The small molecule below binds the protein below.
Small molecule (SMILES): Cc1ccccc1OCC(=O)Nc1ccc2[nH]nnc2c1

Binding-site contacts:
Ligand atom O contacts residue PHE191 of chain 1.A at 3.8 Å.
Ligand atom C7 contacts residue PHE191 of chain 1.A at 3.7 Å (hydrophobic).
Ligand atom C2 contacts residue PHE191 of chain 1.A at 3.6 Å (hydrophobic).
Ligand atom N3 contacts residue SO41 of chain 1.C at 2.7 Å (h-bond).
Ligand atom C8 contacts residue PHE191 of chain 1.A at 3.8 Å (hydrophobic).
Ligand atom C2 contacts residue ILE214 of chain 1.A at 3.5 Å (hydrophobic).
Ligand atom C1 contacts residue PHE191 of chain 1.A at 3.7 Å (hydrophobic).
Ligand atom C3 contacts residue PHE243 of chain 1.A at 3.8 Å (hydrophobic).
Ligand atom C14 contacts residue SO41 of chain 1.C at 3.6 Å.
Ligand atom N1 contacts residue TRP51 of chain 1.A at 3.5 Å.
Ligand atom C contacts residue PRO210 of chain 1.A at 3.6 Å (hydrophobic).
Ligand atom C11 contacts residue TRP51 of chain 1.A at 3.5 Å (hydrophobic).
Ligand atom O1 contacts residue TRP51 of chain 1.A at 3.4 Å.
Ligand atom C4 contacts residue PHE242 of chain 1.A at 3.2 Å (hydrophobic).
Ligand atom N contacts residue TRP51 of chain 1.A at 3.7 Å.
Ligand atom C4 contacts residue THR159 of chain 1.A at 3.8 Å.
Ligand atom C6 contacts residue PHE191 of chain 1.A at 3.6 Å (hydrophobic).
Ligand atom C10 contacts residue ALA265 of chain 1.A at 3.7 Å (hydrophobic).
Ligand atom C2 contacts residue PHE243 of chain 1.A at 3.7 Å (hydrophobic).
Ligand atom C contacts residue PHE191 of chain 1.A at 3.7 Å (hydrophobic).
Ligand atom N2 contacts residue SO41 of chain 1.C at 3.7 Å.
Ligand atom C12 contacts residue TRP51 of chain 1.A at 3.5 Å (hydrophobic).
Ligand atom C3 contacts residue ILE214 of chain 1.A at 3.4 Å (hydrophobic).
Ligand atom C14 contacts residue TRP51 of chain 1.A at 3.7 Å (hydrophobic).
Ligand atom O1 contacts residue SO41 of chain 1.C at 3.4 Å (h-bond).
Ligand atom C5 contacts residue THR159 of chain 1.A at 3.7 Å.
Ligand atom O contacts residue TYR52 of chain 1.A at 3.5 Å.
Ligand atom C12 contacts residue ALA265 of chain 1.A at 3.6 Å (hydrophobic).
Ligand atom C5 contacts residue PHE191 of chain 1.A at 3.7 Å (hydrophobic).
Ligand atom C13 contacts residue SO41 of chain 1.C at 3.5 Å.
Ligand atom C4 contacts residue PHE191 of chain 1.A at 3.8 Å (hydrophobic).
Ligand atom N contacts residue PHE191 of chain 1.A at 3.7 Å.
Ligand atom C11 contacts residue ALA265 of chain 1.A at 3.6 Å (hydrophobic).
Ligand atom C9 contacts residue TRP51 of chain 1.A at 3.6 Å (hydrophobic).
Ligand atom C13 contacts residue TRP51 of chain 1.A at 3.7 Å (hydrophobic).
Ligand atom O1 contacts residue SER155 of chain 1.A at 3.4 Å (h-bond).
Ligand atom O1 contacts residue ALA156 of chain 1.A at 3.4 Å.
Ligand atom C10 contacts residue TRP51 of chain 1.A at 3.5 Å (hydrophobic).
Ligand atom C3 contacts residue PHE242 of chain 1.A at 3.4 Å (hydrophobic).
Ligand atom C10 contacts residue VAL269 of chain 1.A at 3.6 Å (hydrophobic).

Sequence of chain 1.A:
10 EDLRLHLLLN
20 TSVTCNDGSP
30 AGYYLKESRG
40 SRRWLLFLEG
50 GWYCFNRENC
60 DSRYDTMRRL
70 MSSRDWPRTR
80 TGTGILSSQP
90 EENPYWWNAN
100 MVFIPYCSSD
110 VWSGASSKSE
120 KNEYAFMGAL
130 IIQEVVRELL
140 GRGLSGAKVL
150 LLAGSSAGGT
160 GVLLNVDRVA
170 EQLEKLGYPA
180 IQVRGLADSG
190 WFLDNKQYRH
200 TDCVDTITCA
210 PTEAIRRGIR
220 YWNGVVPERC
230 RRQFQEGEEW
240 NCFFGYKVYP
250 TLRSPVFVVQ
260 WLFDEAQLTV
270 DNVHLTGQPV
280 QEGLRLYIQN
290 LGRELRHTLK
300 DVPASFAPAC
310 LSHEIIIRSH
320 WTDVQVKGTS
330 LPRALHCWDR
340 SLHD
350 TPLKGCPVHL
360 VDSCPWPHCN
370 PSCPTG